Sequence of chain 2.A:
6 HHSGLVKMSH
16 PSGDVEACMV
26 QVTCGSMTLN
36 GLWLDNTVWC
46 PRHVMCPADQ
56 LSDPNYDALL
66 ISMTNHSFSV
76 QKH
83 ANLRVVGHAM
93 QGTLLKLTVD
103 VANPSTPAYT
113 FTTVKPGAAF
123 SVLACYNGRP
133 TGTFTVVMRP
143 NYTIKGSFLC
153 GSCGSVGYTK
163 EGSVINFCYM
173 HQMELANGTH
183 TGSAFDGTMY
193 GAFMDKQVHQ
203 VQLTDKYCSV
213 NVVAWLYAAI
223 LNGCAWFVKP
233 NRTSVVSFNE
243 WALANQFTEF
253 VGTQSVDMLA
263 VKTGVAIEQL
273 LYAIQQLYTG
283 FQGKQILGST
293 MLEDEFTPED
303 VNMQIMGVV

A small-molecule ligand and the protein it binds are described below.
Small molecule (SMILES): CCC[C@@H]1C[C@H]1COC(=O)N[C@@H](CC(C)C)C(=O)N[C@H](C=O)C[C@@H]1CCNC1=O

Binding-site contacts:
Ligand atom C04 contacts residue HIS173 of chain 2.A at 3.9 Å.
Ligand atom C03 contacts residue CYS155 of chain 2.A at 2.7 Å (hydrophobic).
Ligand atom O10 contacts residue SER154 of chain 2.A at 3.8 Å.
Ligand atom N18 contacts residue GLN199 of chain 2.A at 3.0 Å (h-bond).
Ligand atom O10 contacts residue HIS173 of chain 2.A at 2.7 Å (h-bond).
Ligand atom C19 contacts residue GLN199 of chain 2.A at 3.8 Å.
Ligand atom C21 contacts residue GLU176 of chain 2.A at 3.4 Å.
Ligand atom C17 contacts residue LEU56 of chain 2.A at 3.7 Å (hydrophobic).
Ligand atom C24 contacts residue LEU177 of chain 2.A at 3.8 Å (hydrophobic).
Ligand atom C16 contacts residue GLN174 of chain 2.A at 3.7 Å.
Ligand atom O02 contacts residue CYS155 of chain 2.A at 2.7 Å (h-bond).
Ligand atom C06 contacts residue PHE150 of chain 2.A at 3.7 Å (hydrophobic).
Ligand atom C08 contacts residue CYS152 of chain 2.A at 3.8 Å (hydrophobic).
Ligand atom C26 contacts residue VAL200 of chain 2.A at 3.6 Å (hydrophobic).
Ligand atom C01 contacts residue HIS48 of chain 2.A at 3.8 Å.
Ligand atom C13 contacts residue GLN174 of chain 2.A at 3.7 Å.
Ligand atom C27 contacts residue GLN199 of chain 2.A at 3.6 Å.
Ligand atom C04 contacts residue CYS155 of chain 2.A at 3.1 Å (hydrophobic).
Ligand atom C12 contacts residue GLN174 of chain 2.A at 3.8 Å.
Ligand atom O02 contacts residue GLY153 of chain 2.A at 3.4 Å (h-bond).
Ligand atom C23 contacts residue GLU176 of chain 2.A at 3.6 Å.
Ligand atom C16 contacts residue ASP197 of chain 2.A at 3.8 Å.
Ligand atom O02 contacts residue SER154 of chain 2.A at 3.3 Å (h-bond).
Ligand atom C01 contacts residue CYS155 of chain 2.A at 1.8 Å (hydrophobic).
Ligand atom N07 contacts residue GLU176 of chain 2.A at 3.2 Å (salt-bridge).
Ligand atom C14 contacts residue GLN199 of chain 2.A at 3.7 Å.
Ligand atom C06 contacts residue HIS173 of chain 2.A at 3.7 Å.
Ligand atom C04 contacts residue SER154 of chain 2.A at 3.9 Å.
Ligand atom C13 contacts residue GLN199 of chain 2.A at 3.8 Å.
Ligand atom N11 contacts residue CYS155 of chain 2.A at 3.1 Å (h-bond).
Ligand atom N07 contacts residue PHE150 of chain 2.A at 3.1 Å (h-bond).
Ligand atom C24 contacts residue GLU176 of chain 2.A at 3.6 Å.
Ligand atom O28 contacts residue GLU176 of chain 2.A at 3.0 Å (salt-bridge).
Ligand atom N11 contacts residue GLN174 of chain 2.A at 3.0 Å (h-bond).
Ligand atom C06 contacts residue GLU176 of chain 2.A at 3.7 Å.
Ligand atom C26 contacts residue HIS201 of chain 2.A at 3.8 Å.
Ligand atom O10 contacts residue HIS182 of chain 2.A at 3.5 Å.
Ligand atom O10 contacts residue PHE150 of chain 2.A at 3.1 Å.
Ligand atom C27 contacts residue VAL200 of chain 2.A at 3.3 Å (hydrophobic).
Ligand atom O28 contacts residue MET175 of chain 2.A at 3.5 Å.